The small molecule below binds the protein below.
Small molecule (SMILES): CC(=O)N[C@@H]1[C@@H](O)[C@H](O)[C@@H](CO)O[C@H]1O

Sequence of chain 1.B:
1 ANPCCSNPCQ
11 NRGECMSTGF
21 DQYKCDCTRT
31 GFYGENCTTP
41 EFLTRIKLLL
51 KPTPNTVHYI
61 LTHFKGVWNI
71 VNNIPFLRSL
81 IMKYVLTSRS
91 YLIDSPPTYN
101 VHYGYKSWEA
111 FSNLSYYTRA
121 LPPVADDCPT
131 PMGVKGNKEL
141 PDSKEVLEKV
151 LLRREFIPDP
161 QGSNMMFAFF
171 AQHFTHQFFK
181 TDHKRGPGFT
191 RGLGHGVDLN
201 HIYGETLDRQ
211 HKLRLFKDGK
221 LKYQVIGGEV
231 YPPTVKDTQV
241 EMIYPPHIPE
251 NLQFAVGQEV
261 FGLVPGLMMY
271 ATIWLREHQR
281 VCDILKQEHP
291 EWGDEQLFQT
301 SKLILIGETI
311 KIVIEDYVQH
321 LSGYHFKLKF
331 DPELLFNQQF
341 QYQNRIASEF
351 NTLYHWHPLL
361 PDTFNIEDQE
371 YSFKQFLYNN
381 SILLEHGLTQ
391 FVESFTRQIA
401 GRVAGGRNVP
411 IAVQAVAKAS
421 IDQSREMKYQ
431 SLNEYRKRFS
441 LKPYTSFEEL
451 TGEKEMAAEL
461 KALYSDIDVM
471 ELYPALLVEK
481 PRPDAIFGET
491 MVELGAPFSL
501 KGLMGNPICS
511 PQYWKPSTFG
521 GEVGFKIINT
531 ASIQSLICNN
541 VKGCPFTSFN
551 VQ

Binding-site contacts:
Ligand atom C5 contacts residue ASN379 of chain 1.B at 3.6 Å.
Ligand atom O6 contacts residue TYR371 of chain 1.B at 3.5 Å (h-bond).
Ligand atom C5 contacts residue SER381 of chain 1.B at 3.9 Å.
Ligand atom O6 contacts residue ILE382 of chain 1.B at 3.6 Å.
Ligand atom N2 contacts residue GLN375 of chain 1.B at 3.9 Å.
Ligand atom C1 contacts residue GLN375 of chain 1.B at 3.9 Å.
Ligand atom O7 contacts residue ASN379 of chain 1.B at 4.2 Å.
Ligand atom C7 contacts residue GLN375 of chain 1.B at 3.5 Å.
Ligand atom O7 contacts residue GLN375 of chain 1.B at 2.8 Å.
Ligand atom C7 contacts residue ASN379 of chain 1.B at 3.8 Å.
Ligand atom C1 contacts residue ASN379 of chain 1.B at 1.4 Å.
Ligand atom C6 contacts residue ILE382 of chain 1.B at 4.2 Å (hydrophobic).
Ligand atom O6 contacts residue GLU385 of chain 1.B at 3.9 Å.
Ligand atom C6 contacts residue SER381 of chain 1.B at 3.9 Å.
Ligand atom C7 contacts residue LYS374 of chain 1.B at 3.9 Å.
Ligand atom O6 contacts residue SER381 of chain 1.B at 4.3 Å.
Ligand atom C6 contacts residue GLU385 of chain 1.B at 4.5 Å.
Ligand atom C2 contacts residue ASN379 of chain 1.B at 2.5 Å.
Ligand atom O5 contacts residue SER381 of chain 1.B at 4.1 Å.
Ligand atom C4 contacts residue ASN379 of chain 1.B at 4.2 Å.
Ligand atom O5 contacts residue ASN379 of chain 1.B at 2.4 Å (h-bond).
Ligand atom C8 contacts residue GLN375 of chain 1.B at 3.7 Å.
Ligand atom C5 contacts residue ILE382 of chain 1.B at 4.5 Å (hydrophobic).
Ligand atom O7 contacts residue LYS374 of chain 1.B at 4.0 Å.
Ligand atom C8 contacts residue LYS374 of chain 1.B at 3.0 Å.
Ligand atom C2 contacts residue GLN375 of chain 1.B at 4.0 Å.
Ligand atom O5 contacts residue ILE382 of chain 1.B at 3.2 Å.
Ligand atom C3 contacts residue ASN379 of chain 1.B at 3.7 Å.
Ligand atom N2 contacts residue ASN379 of chain 1.B at 2.8 Å (h-bond).
Ligand atom C1 contacts residue ILE382 of chain 1.B at 3.9 Å (hydrophobic).